Sequence of chain 1.A:
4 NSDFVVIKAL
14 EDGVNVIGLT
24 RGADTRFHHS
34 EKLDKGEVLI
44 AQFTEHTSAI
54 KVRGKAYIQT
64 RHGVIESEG

Binding-site contacts:
Ligand atom OXT contacts residue SER51 of chain 1.K at 2.9 Å (h-bond).
Ligand atom N contacts residue ASP27 of chain 1.K at 3.1 Å (salt-bridge).
Ligand atom CD1 contacts residue SER51 of chain 1.K at 3.5 Å.
Ligand atom CZ3 contacts residue HIS32 of chain 1.A at 4.0 Å.
Ligand atom CZ2 contacts residue THR50 of chain 1.A at 3.9 Å.
Ligand atom N contacts residue THR28 of chain 1.K at 2.7 Å (h-bond).
Ligand atom CB contacts residue THR23 of chain 1.K at 3.8 Å.
Ligand atom CD1 contacts residue THR47 of chain 1.A at 3.6 Å.
Ligand atom CA contacts residue THR28 of chain 1.K at 3.2 Å.
Ligand atom O contacts residue GLY25 of chain 1.K at 3.9 Å.
Ligand atom C contacts residue THR50 of chain 1.A at 3.7 Å.
Ligand atom CE2 contacts residue GLN45 of chain 1.A at 3.9 Å.
Ligand atom CE3 contacts residue HIS32 of chain 1.A at 3.9 Å.
Ligand atom CH2 contacts residue GLY21 of chain 1.A at 3.5 Å.
Ligand atom CE2 contacts residue THR50 of chain 1.A at 4.0 Å.
Ligand atom CA contacts residue THR23 of chain 1.K at 3.9 Å.
Ligand atom CD1 contacts residue GLN45 of chain 1.A at 3.5 Å.
Ligand atom C contacts residue GLY25 of chain 1.K at 3.3 Å.
Ligand atom O contacts residue THR47 of chain 1.A at 2.4 Å (h-bond).
Ligand atom OXT contacts residue THR47 of chain 1.A at 3.5 Å.
Ligand atom NE1 contacts residue ALA44 of chain 1.A at 3.9 Å.
Ligand atom CG contacts residue SER51 of chain 1.K at 3.9 Å.
Ligand atom OXT contacts residue ARG24 of chain 1.K at 3.6 Å.
Ligand atom CD2 contacts residue THR50 of chain 1.A at 3.9 Å.
Ligand atom CE3 contacts residue HIS31 of chain 1.A at 4.0 Å.
Ligand atom O contacts residue THR50 of chain 1.A at 2.7 Å (h-bond).
Ligand atom CZ2 contacts residue ALA44 of chain 1.A at 4.0 Å (hydrophobic).
Ligand atom NE1 contacts residue GLN45 of chain 1.A at 2.8 Å (h-bond).
Ligand atom CA contacts residue GLY25 of chain 1.K at 3.4 Å.
Ligand atom OXT contacts residue THR23 of chain 1.K at 3.9 Å.
Ligand atom CB contacts residue SER51 of chain 1.K at 3.5 Å.
Ligand atom CZ3 contacts residue GLY21 of chain 1.A at 3.6 Å.
Ligand atom C contacts residue THR47 of chain 1.A at 3.3 Å.
Ligand atom CZ2 contacts residue ILE53 of chain 1.A at 3.8 Å (hydrophobic).
Ligand atom C contacts residue SER51 of chain 1.K at 3.6 Å.
Ligand atom CB contacts residue THR28 of chain 1.K at 3.4 Å.
Ligand atom N contacts residue GLY25 of chain 1.K at 2.7 Å (h-bond).
Ligand atom N contacts residue THR23 of chain 1.K at 2.9 Å (h-bond).
Ligand atom OXT contacts residue GLY25 of chain 1.K at 3.0 Å (h-bond).
Ligand atom O contacts residue HIS49 of chain 1.A at 3.7 Å.

This protein binds this small molecule.
Small molecule (SMILES): N[C@@H](Cc1c[nH]c2ccccc12)C(=O)O

Sequence of chain 1.K:
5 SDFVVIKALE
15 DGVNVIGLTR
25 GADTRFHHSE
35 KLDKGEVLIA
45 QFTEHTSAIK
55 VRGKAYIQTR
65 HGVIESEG